Sequence of chain 1.B:
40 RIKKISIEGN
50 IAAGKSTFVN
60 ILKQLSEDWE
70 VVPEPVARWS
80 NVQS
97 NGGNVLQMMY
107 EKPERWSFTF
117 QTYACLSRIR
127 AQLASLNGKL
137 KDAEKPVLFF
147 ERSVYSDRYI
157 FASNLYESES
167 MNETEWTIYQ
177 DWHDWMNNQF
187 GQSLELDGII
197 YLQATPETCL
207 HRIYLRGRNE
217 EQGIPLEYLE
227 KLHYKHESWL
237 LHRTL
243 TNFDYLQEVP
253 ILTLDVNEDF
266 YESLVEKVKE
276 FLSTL

A protein and the small-molecule ligand that binds it are described below.
Small molecule (SMILES): Nc1ccn([C@H]2C[C@H](O)[C@@H](CO)O2)c(=O)n1

Binding-site contacts:
Ligand atom C2 contacts residue GLN117 of chain 1.B at 3.7 Å.
Ligand atom C6 contacts residue GLU73 of chain 1.B at 3.6 Å.
Ligand atom C5 contacts residue ASP153 of chain 1.B at 3.7 Å.
Ligand atom C3' contacts residue TYR106 of chain 1.B at 3.6 Å (hydrophobic).
Ligand atom O2 contacts residue PHE157 of chain 1.B at 3.5 Å.
Ligand atom C4 contacts residue PHE157 of chain 1.B at 3.6 Å (hydrophobic).
Ligand atom O5' contacts residue GLU73 of chain 1.B at 2.6 Å (salt-bridge).
Ligand atom N4 contacts residue PHE157 of chain 1.B at 3.6 Å.
Ligand atom C4' contacts residue LEU102 of chain 1.B at 3.9 Å (hydrophobic).
Ligand atom O2 contacts residue PHE116 of chain 1.B at 3.5 Å.
Ligand atom C3' contacts residue GLU217 of chain 1.B at 3.4 Å.
Ligand atom C2' contacts residue TYR106 of chain 1.B at 3.4 Å (hydrophobic).
Ligand atom O3' contacts residue ILE50 of chain 1.B at 3.9 Å.
Ligand atom C4 contacts residue GLN117 of chain 1.B at 3.8 Å.
Ligand atom O4' contacts residue TRP78 of chain 1.B at 3.6 Å.
Ligand atom C1' contacts residue TYR106 of chain 1.B at 3.9 Å (hydrophobic).
Ligand atom C2' contacts residue PHE157 of chain 1.B at 3.9 Å (hydrophobic).
Ligand atom C6 contacts residue ARG148 of chain 1.B at 3.7 Å.
Ligand atom N3 contacts residue GLN117 of chain 1.B at 3.0 Å (h-bond).
Ligand atom O5' contacts residue ARG148 of chain 1.B at 3.1 Å (salt-bridge).
Ligand atom C4 contacts residue ASP153 of chain 1.B at 3.6 Å.
Ligand atom O3' contacts residue TYR106 of chain 1.B at 2.6 Å (h-bond).
Ligand atom C2 contacts residue PHE116 of chain 1.B at 3.4 Å (hydrophobic).
Ligand atom C2 contacts residue PHE157 of chain 1.B at 3.4 Å (hydrophobic).
Ligand atom O2 contacts residue MET105 of chain 1.B at 3.7 Å.
Ligand atom N4 contacts residue ASP153 of chain 1.B at 2.7 Å (salt-bridge).
Ligand atom C5 contacts residue GLU73 of chain 1.B at 3.6 Å.
Ligand atom O2 contacts residue GLN117 of chain 1.B at 3.6 Å (h-bond).
Ligand atom C2' contacts residue ILE50 of chain 1.B at 3.6 Å (hydrophobic).
Ligand atom O3' contacts residue GLU217 of chain 1.B at 2.6 Å (salt-bridge).
Ligand atom N4 contacts residue GLN117 of chain 1.B at 3.0 Å (h-bond).
Ligand atom C5' contacts residue TRP78 of chain 1.B at 3.9 Å (hydrophobic).
Ligand atom N3 contacts residue PHE116 of chain 1.B at 3.5 Å.
Ligand atom C5' contacts residue GLU73 of chain 1.B at 3.4 Å.
Ligand atom C5' contacts residue VAL75 of chain 1.B at 3.6 Å (hydrophobic).
Ligand atom C5' contacts residue ARG214 of chain 1.B at 3.9 Å.
Ligand atom O4' contacts residue LEU102 of chain 1.B at 3.5 Å.
Ligand atom N3 contacts residue PHE157 of chain 1.B at 3.3 Å.
Ligand atom C6 contacts residue TRP78 of chain 1.B at 3.7 Å (hydrophobic).
Ligand atom C4' contacts residue GLU217 of chain 1.B at 3.8 Å.